A protein and the small-molecule ligand that binds it are described below.
Small molecule (SMILES): CC(C)C[C@H](NC(=O)CNC(=O)[C@H](Cc1ccc(O)cc1)NC(=O)[C@H](C)NC(=O)[C@H](CCCN=C(N)N)NC(=O)CNC(=O)[C@H](CCCN=C(N)N)NC(=O)[C@H](CC(C)C)NC(=O)[C@@H](N)Cc1ccccc1)C(=O)O

Binding-site contacts:
Ligand atom NH2 contacts residue TYR116 of chain 1.A at 3.0 Å (h-bond).
Ligand atom C contacts residue LYS146 of chain 1.A at 3.2 Å.
Ligand atom CD1 contacts residue TYR7 of chain 1.A at 3.4 Å (hydrophobic).
Ligand atom NH2 contacts residue ASP9 of chain 1.A at 2.7 Å (salt-bridge).
Ligand atom CD1 contacts residue TRP167 of chain 1.A at 3.4 Å (hydrophobic).
Ligand atom OXT contacts residue TYR84 of chain 1.A at 3.4 Å (h-bond).
Ligand atom NE contacts residue ASP156 of chain 1.A at 3.3 Å (salt-bridge).
Ligand atom CA contacts residue SER77 of chain 1.A at 3.1 Å.
Ligand atom CA contacts residue ASN70 of chain 1.A at 3.5 Å.
Ligand atom NH1 contacts residue TYR99 of chain 1.A at 3.3 Å.
Ligand atom N contacts residue SER77 of chain 1.A at 2.8 Å (h-bond).
Ligand atom N contacts residue ASN63 of chain 1.A at 2.9 Å (h-bond).
Ligand atom C contacts residue TYR7 of chain 1.A at 3.4 Å (hydrophobic).
Ligand atom CE1 contacts residue ASN63 of chain 1.A at 3.5 Å.
Ligand atom N contacts residue TYR99 of chain 1.A at 2.9 Å (h-bond).
Ligand atom O contacts residue TYR84 of chain 1.A at 2.9 Å (h-bond).
Ligand atom NH2 contacts residue ASN114 of chain 1.A at 3.3 Å (h-bond).
Ligand atom NH1 contacts residue ASP74 of chain 1.A at 2.8 Å (salt-bridge).
Ligand atom OXT contacts residue LYS146 of chain 1.A at 2.7 Å (salt-bridge).
Ligand atom O contacts residue THR143 of chain 1.A at 2.4 Å (h-bond).
Ligand atom CB contacts residue TYR99 of chain 1.A at 3.5 Å (hydrophobic).
Ligand atom N contacts residue TYR7 of chain 1.A at 2.9 Å (h-bond).
Ligand atom O contacts residue ILE66 of chain 1.A at 3.5 Å.
Ligand atom C contacts residue SER77 of chain 1.A at 3.4 Å.
Ligand atom O contacts residue THR73 of chain 1.A at 2.7 Å (h-bond).
Ligand atom O contacts residue ILE66 of chain 1.A at 3.4 Å.
Ligand atom CE2 contacts residue ALA150 of chain 1.A at 3.2 Å (hydrophobic).
Ligand atom O contacts residue TYR159 of chain 1.A at 2.6 Å (h-bond).
Ligand atom O contacts residue LYS146 of chain 1.A at 3.4 Å (salt-bridge).
Ligand atom N contacts residue ASN70 of chain 1.A at 2.9 Å (h-bond).
Ligand atom OXT contacts residue ASN80 of chain 1.A at 2.8 Å (h-bond).
Ligand atom CD1 contacts residue ASN63 of chain 1.A at 3.2 Å.
Ligand atom CA contacts residue TYR171 of chain 1.A at 3.4 Å (hydrophobic).
Ligand atom O contacts residue ASN70 of chain 1.A at 3.0 Å (h-bond).
Ligand atom NE contacts residue ASP74 of chain 1.A at 2.8 Å (salt-bridge).
Ligand atom CB contacts residue TYR159 of chain 1.A at 3.4 Å (hydrophobic).
Ligand atom CG contacts residue ASN70 of chain 1.A at 3.4 Å.
Ligand atom N contacts residue TYR171 of chain 1.A at 2.6 Å (h-bond).
Ligand atom O contacts residue TRP147 of chain 1.A at 2.9 Å (h-bond).
Ligand atom CE1 contacts residue GLN155 of chain 1.A at 3.2 Å.

Sequence of chain 1.A:
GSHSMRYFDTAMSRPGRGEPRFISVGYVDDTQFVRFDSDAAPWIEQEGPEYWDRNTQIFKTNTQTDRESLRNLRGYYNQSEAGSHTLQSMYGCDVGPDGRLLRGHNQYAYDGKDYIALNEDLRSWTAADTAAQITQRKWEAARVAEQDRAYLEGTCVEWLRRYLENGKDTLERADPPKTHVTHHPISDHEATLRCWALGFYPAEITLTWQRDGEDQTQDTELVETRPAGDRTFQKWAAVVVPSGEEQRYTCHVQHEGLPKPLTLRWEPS